The protein below binds the small molecule below.
Small molecule (SMILES): CC(=O)N[C@@H]1[C@@H](O)[C@H](O)[C@@H](CO)O[C@H]1O

Binding-site contacts:
Ligand atom O5 contacts residue THR311 of chain 1.B at 3.4 Å (h-bond).
Ligand atom C1 contacts residue THR311 of chain 1.B at 3.8 Å.
Ligand atom C3 contacts residue ASN31 of chain 1.B at 3.8 Å.
Ligand atom C2 contacts residue ASN31 of chain 1.B at 2.5 Å.
Ligand atom C8 contacts residue ASN31 of chain 1.B at 4.1 Å.
Ligand atom C1 contacts residue ASN31 of chain 1.B at 1.4 Å.
Ligand atom C6 contacts residue THR311 of chain 1.B at 4.4 Å.
Ligand atom C7 contacts residue ASN31 of chain 1.B at 3.3 Å.
Ligand atom O6 contacts residue LEU374 of chain 1.B at 3.7 Å.
Ligand atom C5 contacts residue ASN31 of chain 1.B at 3.7 Å.
Ligand atom O5 contacts residue ASN31 of chain 1.B at 2.4 Å (h-bond).
Ligand atom O7 contacts residue ASN31 of chain 1.B at 3.8 Å.
Ligand atom N2 contacts residue ASN31 of chain 1.B at 2.7 Å (h-bond).
Ligand atom C4 contacts residue ASN31 of chain 1.B at 4.3 Å.
Ligand atom O6 contacts residue THR311 of chain 1.B at 3.4 Å.

Sequence of chain 1.B:
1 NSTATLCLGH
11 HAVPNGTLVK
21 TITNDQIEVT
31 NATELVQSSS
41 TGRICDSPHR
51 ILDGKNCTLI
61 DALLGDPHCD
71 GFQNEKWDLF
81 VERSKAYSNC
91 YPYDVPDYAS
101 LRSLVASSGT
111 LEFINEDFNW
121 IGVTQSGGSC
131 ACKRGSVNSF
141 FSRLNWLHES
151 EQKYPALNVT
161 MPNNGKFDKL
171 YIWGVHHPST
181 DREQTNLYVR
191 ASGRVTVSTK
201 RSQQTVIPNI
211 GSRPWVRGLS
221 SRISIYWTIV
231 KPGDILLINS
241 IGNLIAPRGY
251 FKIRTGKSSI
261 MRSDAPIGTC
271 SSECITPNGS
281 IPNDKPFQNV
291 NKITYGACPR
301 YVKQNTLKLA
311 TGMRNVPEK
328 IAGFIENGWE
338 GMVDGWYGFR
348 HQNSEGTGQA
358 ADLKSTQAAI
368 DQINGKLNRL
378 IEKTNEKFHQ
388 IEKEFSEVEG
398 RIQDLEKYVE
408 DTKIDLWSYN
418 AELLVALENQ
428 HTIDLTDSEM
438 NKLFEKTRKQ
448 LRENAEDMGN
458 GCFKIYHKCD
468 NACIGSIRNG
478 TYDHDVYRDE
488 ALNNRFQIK